Binding-site contacts:
Ligand atom C2 contacts residue TRP33 of chain 1.A at 3.3 Å (hydrophobic).
Ligand atom OP1 contacts residue PRO62 of chain 1.A at 3.6 Å.
Ligand atom OP1 contacts residue ARG67 of chain 1.A at 3.7 Å.
Ligand atom O3' contacts residue MET68 of chain 1.A at 3.5 Å.
Ligand atom C4 contacts residue TRP33 of chain 1.A at 3.6 Å (hydrophobic).
Ligand atom OP2 contacts residue ILE64 of chain 1.A at 3.6 Å.
Ligand atom C5 contacts residue TRP33 of chain 1.A at 3.9 Å (hydrophobic).
Ligand atom OP1 contacts residue LYS71 of chain 1.A at 3.8 Å.
Ligand atom O4' contacts residue ARG34 of chain 1.A at 3.6 Å.
Ligand atom OP1 contacts residue MET68 of chain 1.A at 3.0 Å (h-bond).
Ligand atom C6 contacts residue TRP33 of chain 1.A at 3.9 Å (hydrophobic).
Ligand atom P contacts residue GLY63 of chain 1.A at 3.7 Å.
Ligand atom OP1 contacts residue GLY63 of chain 1.A at 2.7 Å (h-bond).
Ligand atom O3' contacts residue GLY63 of chain 1.A at 3.4 Å.
Ligand atom O5' contacts residue TYR38 of chain 1.A at 3.6 Å (h-bond).
Ligand atom OP2 contacts residue ARG67 of chain 1.A at 3.1 Å (salt-bridge).
Ligand atom P contacts residue ARG67 of chain 1.A at 3.5 Å.
Ligand atom OP1 contacts residue LYS83 of chain 1.A at 3.8 Å.
Ligand atom OP2 contacts residue ARG34 of chain 1.A at 3.2 Å (salt-bridge).
Ligand atom OP1 contacts residue TYR26 of chain 1.A at 3.3 Å (h-bond).
Ligand atom C1' contacts residue ARG34 of chain 1.A at 3.7 Å.
Ligand atom OP1 contacts residue GLY65 of chain 1.A at 2.8 Å (h-bond).
Ligand atom C4' contacts residue MET68 of chain 1.A at 3.8 Å (hydrophobic).
Ligand atom O6 contacts residue TRP33 of chain 1.A at 3.7 Å.
Ligand atom N3 contacts residue TRP33 of chain 1.A at 3.3 Å (h-bond).
Ligand atom C4' contacts residue GLY63 of chain 1.A at 3.2 Å.
Ligand atom C5' contacts residue GLY63 of chain 1.A at 3.3 Å.
Ligand atom P contacts residue LYS71 of chain 1.A at 3.8 Å.
Ligand atom N1 contacts residue TRP33 of chain 1.A at 3.6 Å (h-bond).
Ligand atom OP3 contacts residue ARG67 of chain 1.A at 2.7 Å (salt-bridge).
Ligand atom C5' contacts residue GLY65 of chain 1.A at 3.8 Å.
Ligand atom C4 contacts residue ARG34 of chain 1.A at 3.8 Å.
Ligand atom C8 contacts residue ARG34 of chain 1.A at 3.7 Å.
Ligand atom OP1 contacts residue TYR38 of chain 1.A at 3.5 Å (h-bond).
Ligand atom O4' contacts residue TYR38 of chain 1.A at 3.6 Å.
Ligand atom OP3 contacts residue LYS71 of chain 1.A at 2.7 Å (salt-bridge).
Ligand atom N2 contacts residue TRP33 of chain 1.A at 3.8 Å.
Ligand atom OP2 contacts residue ARG67 of chain 1.A at 3.5 Å.
Ligand atom N9 contacts residue ARG34 of chain 1.A at 3.7 Å.
Ligand atom N3 contacts residue GLY37 of chain 1.A at 3.3 Å.

Sequence of chain 1.A:
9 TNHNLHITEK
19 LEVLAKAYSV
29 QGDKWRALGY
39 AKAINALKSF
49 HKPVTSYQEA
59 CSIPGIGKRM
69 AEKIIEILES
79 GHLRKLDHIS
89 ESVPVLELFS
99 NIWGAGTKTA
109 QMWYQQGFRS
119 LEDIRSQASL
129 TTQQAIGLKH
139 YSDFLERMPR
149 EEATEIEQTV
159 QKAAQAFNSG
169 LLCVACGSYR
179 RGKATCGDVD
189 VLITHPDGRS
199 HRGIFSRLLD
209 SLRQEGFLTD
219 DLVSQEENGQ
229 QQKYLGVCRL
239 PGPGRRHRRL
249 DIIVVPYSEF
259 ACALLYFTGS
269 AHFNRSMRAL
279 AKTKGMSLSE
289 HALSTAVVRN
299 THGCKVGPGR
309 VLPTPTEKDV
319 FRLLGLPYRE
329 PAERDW

A small-molecule ligand and the protein it binds are described below.
Small molecule (SMILES): Nc1ccn([C@H]2C[C@H](O[P](=O)(O)OC[C@H]3O[C@@H](n4cnc5c(=O)nc(N)[nH]c54)C[C@@H]3O)[C@@H](CO[P](=O)(O)O[C@H]3C[C@H](n4ccc(N)nc4=O)O[C@@H]3CO[P](=O)(O)O[C@H]3C[C@H](n4cnc5c(=O)nc(N)[nH]c54)O[C@@H]3COP(=O)(O)O)O2)c(=O)n1